Sequence of chain 1.C:
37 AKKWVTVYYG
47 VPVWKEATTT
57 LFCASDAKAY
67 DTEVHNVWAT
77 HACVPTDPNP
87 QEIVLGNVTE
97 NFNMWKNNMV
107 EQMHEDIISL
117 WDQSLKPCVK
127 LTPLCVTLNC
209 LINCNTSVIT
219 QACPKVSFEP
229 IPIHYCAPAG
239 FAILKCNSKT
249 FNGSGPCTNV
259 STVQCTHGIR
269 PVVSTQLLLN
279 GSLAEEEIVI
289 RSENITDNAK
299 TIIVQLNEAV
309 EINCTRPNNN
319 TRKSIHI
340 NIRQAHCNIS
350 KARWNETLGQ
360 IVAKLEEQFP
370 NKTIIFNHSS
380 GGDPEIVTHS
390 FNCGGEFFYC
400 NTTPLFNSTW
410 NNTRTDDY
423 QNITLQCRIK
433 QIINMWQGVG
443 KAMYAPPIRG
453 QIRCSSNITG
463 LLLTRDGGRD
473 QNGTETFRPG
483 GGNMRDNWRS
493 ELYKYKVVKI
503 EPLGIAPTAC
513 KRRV

The protein below binds the small molecule below.
Small molecule (SMILES): CC(=O)N[C@H]1[C@H](O[C@H]2[C@H](O)[C@@H](NC(C)=O)CO[C@@H]2CO)O[C@H](CO)[C@@H](O[C@@H]2O[C@H](CO)[C@@H](O)[C@H](O)[C@@H]2O)[C@@H]1O

Binding-site contacts:
Ligand atom C8 contacts residue VAL90 of chain 1.C at 3.6 Å (hydrophobic).
Ligand atom C5 contacts residue ASN257 of chain 1.C at 3.6 Å.
Ligand atom O7 contacts residue ASN257 of chain 1.C at 3.5 Å (h-bond).
Ligand atom C5 contacts residue ASN245 of chain 1.C at 4.3 Å.
Ligand atom O7 contacts residue VAL90 of chain 1.C at 3.9 Å.
Ligand atom C8 contacts residue ASN257 of chain 1.C at 4.3 Å.
Ligand atom C5 contacts residue VAL90 of chain 1.C at 4.5 Å (hydrophobic).
Ligand atom C2 contacts residue ASN257 of chain 1.C at 2.4 Å.
Ligand atom C6 contacts residue GLU88 of chain 1.C at 4.1 Å.
Ligand atom C6 contacts residue ASN245 of chain 1.C at 3.9 Å.
Ligand atom C1 contacts residue ASN257 of chain 1.C at 1.4 Å.
Ligand atom C1 contacts residue ASN245 of chain 1.C at 4.1 Å.
Ligand atom C7 contacts residue VAL90 of chain 1.C at 4.0 Å (hydrophobic).
Ligand atom C4 contacts residue ASN257 of chain 1.C at 4.2 Å.
Ligand atom N2 contacts residue ASN257 of chain 1.C at 2.8 Å (h-bond).
Ligand atom O6 contacts residue ASN245 of chain 1.C at 4.4 Å.
Ligand atom O5 contacts residue ASN245 of chain 1.C at 3.2 Å.
Ligand atom C7 contacts residue ASN257 of chain 1.C at 3.3 Å.
Ligand atom C3 contacts residue ASN257 of chain 1.C at 3.6 Å.
Ligand atom C8 contacts residue GLU88 of chain 1.C at 3.5 Å.
Ligand atom O5 contacts residue ASN257 of chain 1.C at 2.4 Å (h-bond).